Sequence of chain 56.C:
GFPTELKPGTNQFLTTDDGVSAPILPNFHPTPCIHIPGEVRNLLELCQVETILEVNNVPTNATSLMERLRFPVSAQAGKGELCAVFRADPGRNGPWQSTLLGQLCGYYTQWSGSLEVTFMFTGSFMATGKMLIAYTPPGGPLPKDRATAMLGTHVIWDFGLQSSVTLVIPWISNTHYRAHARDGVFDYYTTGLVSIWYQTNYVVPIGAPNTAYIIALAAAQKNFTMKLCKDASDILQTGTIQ

The protein below binds the small molecule below.
Small molecule (SMILES): Cc1nc(-c2ccc(OCCCCCN3CCN(c4ccnc(N)c4)C3=O)cc2)no1

Sequence of chain 56.A:
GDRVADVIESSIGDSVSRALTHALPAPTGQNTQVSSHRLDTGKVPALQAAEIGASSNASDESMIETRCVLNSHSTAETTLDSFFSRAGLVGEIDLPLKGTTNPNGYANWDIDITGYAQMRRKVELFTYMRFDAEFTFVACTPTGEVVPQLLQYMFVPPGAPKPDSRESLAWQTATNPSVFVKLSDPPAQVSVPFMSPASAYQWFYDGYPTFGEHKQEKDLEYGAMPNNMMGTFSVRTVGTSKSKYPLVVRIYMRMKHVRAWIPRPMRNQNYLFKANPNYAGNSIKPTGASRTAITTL

Binding-site contacts:
Ligand atom C19 contacts residue ILE24 of chain 56.C at 3.5 Å (hydrophobic).
Ligand atom C15 contacts residue MET195 of chain 56.A at 3.8 Å (hydrophobic).
Ligand atom C5 contacts residue TRP203 of chain 56.A at 3.8 Å (hydrophobic).
Ligand atom N6 contacts residue ILE24 of chain 56.C at 3.9 Å.
Ligand atom C7 contacts residue ASN228 of chain 56.A at 3.8 Å.
Ligand atom C12 contacts residue MET195 of chain 56.A at 3.8 Å (hydrophobic).
Ligand atom C2 contacts residue THR114 of chain 56.A at 3.6 Å.
Ligand atom C16 contacts residue PHE155 of chain 56.A at 3.9 Å (hydrophobic).
Ligand atom N1 contacts residue THR114 of chain 56.A at 4.0 Å.
Ligand atom C16 contacts residue ILE111 of chain 56.A at 3.5 Å (hydrophobic).
Ligand atom C14 contacts residue PHE135 of chain 56.A at 3.7 Å (hydrophobic).
Ligand atom C16 contacts residue PHE135 of chain 56.A at 3.4 Å (hydrophobic).
Ligand atom C2 contacts residue ASP112 of chain 56.A at 2.8 Å.
Ligand atom C14 contacts residue PHE155 of chain 56.A at 3.9 Å (hydrophobic).
Ligand atom C13 contacts residue ILE111 of chain 56.A at 4.0 Å (hydrophobic).
Ligand atom C17 contacts residue PHE155 of chain 56.A at 3.7 Å (hydrophobic).
Ligand atom O1 contacts residue MET195 of chain 56.A at 3.2 Å.
Ligand atom O3 contacts residue ASP112 of chain 56.A at 3.6 Å.
Ligand atom C19 contacts residue VAL192 of chain 56.A at 3.4 Å (hydrophobic).
Ligand atom N1 contacts residue ASP112 of chain 56.A at 3.9 Å.
Ligand atom C13 contacts residue MET195 of chain 56.A at 3.9 Å (hydrophobic).
Ligand atom C3 contacts residue ASP112 of chain 56.A at 3.0 Å.
Ligand atom N5 contacts residue PHE137 of chain 56.A at 3.5 Å.
Ligand atom N5 contacts residue PHE233 of chain 56.A at 3.2 Å.
Ligand atom O2 contacts residue PHE137 of chain 56.A at 4.0 Å.
Ligand atom N6 contacts residue PHE155 of chain 56.A at 3.8 Å.
Ligand atom C7 contacts residue TYR201 of chain 56.A at 3.8 Å (hydrophobic).
Ligand atom C4 contacts residue TRP203 of chain 56.A at 4.0 Å (hydrophobic).
Ligand atom N2 contacts residue TRP203 of chain 56.A at 3.9 Å.
Ligand atom C18 contacts residue PHE155 of chain 56.A at 3.9 Å (hydrophobic).
Ligand atom C13 contacts residue PHE135 of chain 56.A at 3.4 Å (hydrophobic).
Ligand atom O2 contacts residue PHE233 of chain 56.A at 3.0 Å.
Ligand atom C15 contacts residue VAL192 of chain 56.A at 3.2 Å (hydrophobic).
Ligand atom C22 contacts residue VAL179 of chain 56.A at 3.4 Å (hydrophobic).
Ligand atom N4 contacts residue TRP203 of chain 56.A at 3.6 Å (h-bond).
Ligand atom C8 contacts residue TYR201 of chain 56.A at 3.3 Å (hydrophobic).
Ligand atom C14 contacts residue MET195 of chain 56.A at 3.9 Å (hydrophobic).
Ligand atom C17 contacts residue PHE135 of chain 56.A at 3.9 Å (hydrophobic).
Ligand atom O3 contacts residue ILE113 of chain 56.A at 3.0 Å (h-bond).
Ligand atom C9 contacts residue ILE113 of chain 56.A at 3.7 Å (hydrophobic).

Sequence of chain 57.C:
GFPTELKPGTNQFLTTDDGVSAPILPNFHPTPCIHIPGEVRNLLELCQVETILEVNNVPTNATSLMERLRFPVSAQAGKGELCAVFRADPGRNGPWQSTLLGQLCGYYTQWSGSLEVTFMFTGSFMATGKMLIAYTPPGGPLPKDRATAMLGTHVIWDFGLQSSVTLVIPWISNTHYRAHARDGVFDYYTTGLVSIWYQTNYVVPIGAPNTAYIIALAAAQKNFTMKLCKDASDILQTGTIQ